Binding-site contacts:
Ligand atom C1 contacts residue ALA305 of chain 1.G at 3.9 Å (hydrophobic).
Ligand atom C1 contacts residue TYR200 of chain 1.G at 4.3 Å (hydrophobic).
Ligand atom O6 contacts residue GLY16 of chain 1.G at 4.2 Å.
Ligand atom C6 contacts residue HIS18 of chain 1.G at 3.4 Å.
Ligand atom C6 contacts residue GLU17 of chain 1.G at 3.4 Å.
Ligand atom C3 contacts residue GLY148 of chain 1.G at 4.2 Å.
Ligand atom O6 contacts residue ASP20 of chain 1.G at 4.2 Å.
Ligand atom O3 contacts residue CYS147 of chain 1.G at 3.8 Å.
Ligand atom C3 contacts residue ASP20 of chain 1.G at 3.2 Å.
Ligand atom O4 contacts residue ASP20 of chain 1.G at 2.8 Å (salt-bridge).
Ligand atom O1 contacts residue GLY304 of chain 1.G at 4.3 Å.
Ligand atom C5 contacts residue GLU17 of chain 1.G at 3.8 Å.
Ligand atom O1 contacts residue ALA305 of chain 1.G at 4.0 Å.
Ligand atom C5 contacts residue ALA305 of chain 1.G at 4.2 Å (hydrophobic).
Ligand atom C4 contacts residue ASP20 of chain 1.G at 3.2 Å.
Ligand atom O2 contacts residue TYR200 of chain 1.G at 4.2 Å.
Ligand atom C2 contacts residue TYR200 of chain 1.G at 3.6 Å (hydrophobic).
Ligand atom O6 contacts residue HIS18 of chain 1.G at 2.8 Å (h-bond).
Ligand atom O1 contacts residue ASP151 of chain 1.G at 4.3 Å.
Ligand atom O6 contacts residue THR19 of chain 1.G at 4.4 Å.
Ligand atom O3 contacts residue GLY148 of chain 1.G at 2.9 Å (h-bond).
Ligand atom O5 contacts residue ALA305 of chain 1.G at 3.4 Å (h-bond).
Ligand atom C5 contacts residue GLY304 of chain 1.G at 4.2 Å.
Ligand atom C6 contacts residue ALA305 of chain 1.G at 4.2 Å (hydrophobic).
Ligand atom C5 contacts residue ASP20 of chain 1.G at 4.5 Å.
Ligand atom O5 contacts residue GLY304 of chain 1.G at 3.8 Å.
Ligand atom C4 contacts residue TYR200 of chain 1.G at 4.0 Å (hydrophobic).
Ligand atom C6 contacts residue GLY304 of chain 1.G at 3.9 Å.
Ligand atom O4 contacts residue TYR200 of chain 1.G at 3.1 Å (h-bond).
Ligand atom O4 contacts residue TYR21 of chain 1.G at 3.8 Å.
Ligand atom C3 contacts residue TYR200 of chain 1.G at 3.8 Å (hydrophobic).
Ligand atom O6 contacts residue GLU17 of chain 1.G at 2.8 Å (salt-bridge).
Ligand atom O2 contacts residue ASP151 of chain 1.G at 3.8 Å.
Ligand atom O5 contacts residue TYR200 of chain 1.G at 3.9 Å.
Ligand atom O2 contacts residue GLY148 of chain 1.G at 4.2 Å.
Ligand atom C3 contacts residue ASP151 of chain 1.G at 4.4 Å.
Ligand atom O3 contacts residue TYR200 of chain 1.G at 3.5 Å (h-bond).
Ligand atom O3 contacts residue ASP20 of chain 1.G at 2.7 Å (salt-bridge).
Ligand atom C2 contacts residue CYS147 of chain 1.G at 4.1 Å (hydrophobic).
Ligand atom O2 contacts residue CYS147 of chain 1.G at 3.2 Å.

Sequence of chain 1.G:
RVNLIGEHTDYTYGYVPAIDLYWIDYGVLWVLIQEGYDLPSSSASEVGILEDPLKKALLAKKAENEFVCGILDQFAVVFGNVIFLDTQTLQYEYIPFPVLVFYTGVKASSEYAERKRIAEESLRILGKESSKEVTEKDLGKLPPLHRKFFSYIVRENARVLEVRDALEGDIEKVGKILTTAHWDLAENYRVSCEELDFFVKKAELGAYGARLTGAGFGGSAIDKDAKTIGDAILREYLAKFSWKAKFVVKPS

A small-molecule ligand and the protein it binds are described below.
Small molecule (SMILES): OC[C@H]1O[C@H](O)[C@H](O)[C@@H](O)[C@H]1O